Binding-site contacts:
Ligand atom O5 contacts residue ASN1061 of chain 1.A at 2.5 Å (h-bond).
Ligand atom C7 contacts residue ASN1061 of chain 1.A at 4.1 Å.
Ligand atom C4 contacts residue ASN1061 of chain 1.A at 3.4 Å.
Ligand atom O3 contacts residue ALA693 of chain 1.A at 4.1 Å.
Ligand atom C6 contacts residue ASN1061 of chain 1.A at 3.8 Å.
Ligand atom N2 contacts residue ASN1061 of chain 1.A at 3.5 Å (h-bond).
Ligand atom O6 contacts residue GLU1059 of chain 1.A at 3.7 Å.
Ligand atom C3 contacts residue ASN1061 of chain 1.A at 3.5 Å.
Ligand atom C5 contacts residue ASN1061 of chain 1.A at 3.3 Å.
Ligand atom C1 contacts residue ASN1061 of chain 1.A at 1.4 Å.
Ligand atom C2 contacts residue ASN1061 of chain 1.A at 2.5 Å.
Ligand atom O7 contacts residue ALA693 of chain 1.A at 3.4 Å.
Ligand atom C6 contacts residue GLU1059 of chain 1.A at 3.8 Å.
Ligand atom O7 contacts residue ASN1061 of chain 1.A at 3.9 Å.
Ligand atom C7 contacts residue ALA693 of chain 1.A at 4.1 Å (hydrophobic).

Sequence of chain 1.A:
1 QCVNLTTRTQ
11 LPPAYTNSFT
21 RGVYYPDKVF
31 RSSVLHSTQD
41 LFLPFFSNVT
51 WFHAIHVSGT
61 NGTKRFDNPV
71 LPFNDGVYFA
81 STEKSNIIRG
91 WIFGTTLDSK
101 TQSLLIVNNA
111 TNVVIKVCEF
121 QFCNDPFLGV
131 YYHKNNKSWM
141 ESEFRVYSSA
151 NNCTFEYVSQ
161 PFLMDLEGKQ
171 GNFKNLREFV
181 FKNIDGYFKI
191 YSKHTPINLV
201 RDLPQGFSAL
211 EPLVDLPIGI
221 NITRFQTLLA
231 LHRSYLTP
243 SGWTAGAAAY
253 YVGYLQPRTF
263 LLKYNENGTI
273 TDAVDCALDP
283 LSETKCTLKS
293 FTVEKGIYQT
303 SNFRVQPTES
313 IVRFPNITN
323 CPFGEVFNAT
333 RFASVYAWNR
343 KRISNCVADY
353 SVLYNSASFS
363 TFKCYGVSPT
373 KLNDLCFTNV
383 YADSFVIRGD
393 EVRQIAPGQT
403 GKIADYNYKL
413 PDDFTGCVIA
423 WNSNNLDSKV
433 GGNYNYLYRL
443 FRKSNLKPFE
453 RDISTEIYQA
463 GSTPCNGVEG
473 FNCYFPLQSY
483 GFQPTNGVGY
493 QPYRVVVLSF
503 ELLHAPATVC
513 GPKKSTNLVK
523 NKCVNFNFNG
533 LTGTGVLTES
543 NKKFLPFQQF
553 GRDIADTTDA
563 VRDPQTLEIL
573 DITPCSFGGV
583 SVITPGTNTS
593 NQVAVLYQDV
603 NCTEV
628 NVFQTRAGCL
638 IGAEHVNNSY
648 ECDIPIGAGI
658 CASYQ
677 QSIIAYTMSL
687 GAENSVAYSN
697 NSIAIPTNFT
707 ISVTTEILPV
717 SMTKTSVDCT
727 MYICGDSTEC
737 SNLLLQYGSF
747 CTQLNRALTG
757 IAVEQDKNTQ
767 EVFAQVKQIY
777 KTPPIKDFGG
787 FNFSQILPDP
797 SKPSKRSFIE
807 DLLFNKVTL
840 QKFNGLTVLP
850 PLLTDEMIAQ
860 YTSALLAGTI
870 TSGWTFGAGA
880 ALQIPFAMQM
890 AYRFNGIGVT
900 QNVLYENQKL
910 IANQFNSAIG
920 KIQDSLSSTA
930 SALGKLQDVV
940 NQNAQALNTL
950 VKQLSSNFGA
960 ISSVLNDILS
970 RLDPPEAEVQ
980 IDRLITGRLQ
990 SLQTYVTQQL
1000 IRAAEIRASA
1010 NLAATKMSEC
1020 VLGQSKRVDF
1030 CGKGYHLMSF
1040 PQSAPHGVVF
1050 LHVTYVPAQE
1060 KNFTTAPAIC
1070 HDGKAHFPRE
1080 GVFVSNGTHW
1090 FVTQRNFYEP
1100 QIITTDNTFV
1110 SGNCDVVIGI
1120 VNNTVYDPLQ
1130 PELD

The protein below binds the small molecule below.
Small molecule (SMILES): CC(=O)N[C@@H]1[C@@H](O)[C@H](O)[C@@H](CO)O[C@H]1O